Binding-site contacts:
Ligand atom C2 contacts residue THR244 of chain 1.A at 4.3 Å.
Ligand atom O6 contacts residue ARG240 of chain 1.A at 3.5 Å (salt-bridge).
Ligand atom C3 contacts residue ARG207 of chain 1.A at 4.0 Å.
Ligand atom C1 contacts residue THR244 of chain 1.A at 3.8 Å.
Ligand atom O5 contacts residue GLU191 of chain 1.A at 2.9 Å (salt-bridge).
Ligand atom C3 contacts residue GLU247 of chain 1.A at 3.3 Å.
Ligand atom C4 contacts residue GLU191 of chain 1.A at 4.1 Å.
Ligand atom C2 contacts residue PHE189 of chain 1.A at 4.4 Å (hydrophobic).
Ligand atom O5 contacts residue PHE189 of chain 1.A at 4.2 Å.
Ligand atom C2 contacts residue GLU191 of chain 1.A at 4.1 Å.
Ligand atom C4 contacts residue THR244 of chain 1.A at 4.0 Å.
Ligand atom O6 contacts residue GLU191 of chain 1.A at 2.2 Å (salt-bridge).
Ligand atom C1 contacts residue PHE189 of chain 1.A at 3.1 Å (hydrophobic).
Ligand atom C2 contacts residue ARG207 of chain 1.A at 3.8 Å.
Ligand atom C1 contacts residue ARG207 of chain 1.A at 3.8 Å.
Ligand atom C4 contacts residue GLN243 of chain 1.A at 4.0 Å.
Ligand atom O5 contacts residue SER190 of chain 1.A at 3.6 Å.
Ligand atom C4 contacts residue GLU247 of chain 1.A at 2.6 Å.
Ligand atom C4 contacts residue ARG207 of chain 1.A at 4.5 Å.
Ligand atom O5 contacts residue ARG207 of chain 1.A at 4.2 Å.
Ligand atom C1 contacts residue GLU247 of chain 1.A at 3.6 Å.
Ligand atom C2 contacts residue GLU247 of chain 1.A at 3.8 Å.
Ligand atom C3 contacts residue THR244 of chain 1.A at 4.4 Å.
Ligand atom C3 contacts residue GLU191 of chain 1.A at 3.1 Å.
Ligand atom C4 contacts residue ARG240 of chain 1.A at 4.5 Å.
Ligand atom O6 contacts residue GLU247 of chain 1.A at 4.4 Å.
Ligand atom C3 contacts residue ARG240 of chain 1.A at 4.4 Å.

Sequence of chain 1.A:
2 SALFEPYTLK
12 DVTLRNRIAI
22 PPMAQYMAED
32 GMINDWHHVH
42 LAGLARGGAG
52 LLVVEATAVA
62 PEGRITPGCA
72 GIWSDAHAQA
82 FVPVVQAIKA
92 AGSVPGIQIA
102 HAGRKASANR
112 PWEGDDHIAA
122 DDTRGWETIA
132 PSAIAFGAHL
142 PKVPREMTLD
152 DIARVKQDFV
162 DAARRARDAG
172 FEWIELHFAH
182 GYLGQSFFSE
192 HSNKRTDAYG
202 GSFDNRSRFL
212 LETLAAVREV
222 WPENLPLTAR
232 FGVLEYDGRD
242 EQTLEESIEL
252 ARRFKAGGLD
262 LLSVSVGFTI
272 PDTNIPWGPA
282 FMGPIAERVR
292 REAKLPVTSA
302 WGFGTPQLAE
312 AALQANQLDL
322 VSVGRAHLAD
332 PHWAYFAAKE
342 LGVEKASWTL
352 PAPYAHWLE

This protein binds this small molecule.
Small molecule (SMILES): C[C@@H](O)[C@@H](C)O